Binding-site contacts:
Ligand atom O43 contacts residue ARG683 of chain 1.A at 3.6 Å (salt-bridge).
Ligand atom O42 contacts residue GLY706 of chain 1.A at 3.8 Å.
Ligand atom CFY contacts residue TRP678 of chain 1.A at 3.6 Å (hydrophobic).
Ligand atom OET contacts residue ARG683 of chain 1.A at 2.6 Å (salt-bridge).
Ligand atom CGG contacts residue TRP678 of chain 1.A at 3.4 Å (hydrophobic).
Ligand atom P40 contacts residue ARG683 of chain 1.A at 3.8 Å.
Ligand atom CG7 contacts residue GLY708 of chain 1.A at 3.8 Å.
Ligand atom CGI contacts residue TRP678 of chain 1.A at 3.4 Å (hydrophobic).
Ligand atom O41 contacts residue GLY706 of chain 1.A at 2.9 Å (h-bond).
Ligand atom CGC contacts residue GLY708 of chain 1.A at 3.8 Å.
Ligand atom C27 contacts residue PHE661 of chain 1.A at 3.8 Å (hydrophobic).
Ligand atom C13 contacts residue LEU680 of chain 1.A at 3.3 Å (hydrophobic).
Ligand atom C38 contacts residue GLY706 of chain 1.A at 3.2 Å.
Ligand atom CGB contacts residue GLY708 of chain 1.A at 3.8 Å.
Ligand atom O41 contacts residue PRO705 of chain 1.A at 3.7 Å.
Ligand atom CGR contacts residue TRP678 of chain 1.A at 3.4 Å (hydrophobic).
Ligand atom CEV contacts residue LYS734 of chain 1.A at 3.5 Å.
Ligand atom C11 contacts residue LEU680 of chain 1.A at 3.8 Å (hydrophobic).
Ligand atom CFB contacts residue THR732 of chain 1.A at 3.5 Å.
Ligand atom CFX contacts residue TRP678 of chain 1.A at 3.6 Å (hydrophobic).
Ligand atom O31 contacts residue PHE707 of chain 1.A at 3.5 Å (h-bond).
Ligand atom O31 contacts residue GLY706 of chain 1.A at 3.4 Å.
Ligand atom O15 contacts residue LYS682 of chain 1.A at 3.5 Å.
Ligand atom CGE contacts residue TRP678 of chain 1.A at 3.6 Å (hydrophobic).
Ligand atom C34 contacts residue GLY706 of chain 1.A at 3.3 Å.
Ligand atom O54 contacts residue PRO705 of chain 1.A at 3.7 Å.
Ligand atom OES contacts residue ARG683 of chain 1.A at 2.9 Å (salt-bridge).
Ligand atom O41 contacts residue ARG683 of chain 1.A at 2.8 Å (salt-bridge).
Ligand atom C44 contacts residue ARG683 of chain 1.A at 3.7 Å.
Ligand atom OG8 contacts residue PHE707 of chain 1.A at 3.5 Å.
Ligand atom OG8 contacts residue GLY708 of chain 1.A at 3.2 Å (h-bond).
Ligand atom OF5 contacts residue LYS734 of chain 1.A at 3.6 Å.
Ligand atom P40 contacts residue GLY706 of chain 1.A at 3.7 Å.
Ligand atom C20 contacts residue LEU680 of chain 1.A at 3.4 Å (hydrophobic).
Ligand atom C53 contacts residue PRO705 of chain 1.A at 3.7 Å (hydrophobic).
Ligand atom C35 contacts residue LYS734 of chain 1.A at 3.8 Å.
Ligand atom CER contacts residue ARG683 of chain 1.A at 2.9 Å.
Ligand atom C33 contacts residue GLY706 of chain 1.A at 3.0 Å.
Ligand atom OG8 contacts residue LYS734 of chain 1.A at 2.8 Å.
Ligand atom O55 contacts residue LYS734 of chain 1.A at 3.8 Å.

Sequence of chain 1.A:
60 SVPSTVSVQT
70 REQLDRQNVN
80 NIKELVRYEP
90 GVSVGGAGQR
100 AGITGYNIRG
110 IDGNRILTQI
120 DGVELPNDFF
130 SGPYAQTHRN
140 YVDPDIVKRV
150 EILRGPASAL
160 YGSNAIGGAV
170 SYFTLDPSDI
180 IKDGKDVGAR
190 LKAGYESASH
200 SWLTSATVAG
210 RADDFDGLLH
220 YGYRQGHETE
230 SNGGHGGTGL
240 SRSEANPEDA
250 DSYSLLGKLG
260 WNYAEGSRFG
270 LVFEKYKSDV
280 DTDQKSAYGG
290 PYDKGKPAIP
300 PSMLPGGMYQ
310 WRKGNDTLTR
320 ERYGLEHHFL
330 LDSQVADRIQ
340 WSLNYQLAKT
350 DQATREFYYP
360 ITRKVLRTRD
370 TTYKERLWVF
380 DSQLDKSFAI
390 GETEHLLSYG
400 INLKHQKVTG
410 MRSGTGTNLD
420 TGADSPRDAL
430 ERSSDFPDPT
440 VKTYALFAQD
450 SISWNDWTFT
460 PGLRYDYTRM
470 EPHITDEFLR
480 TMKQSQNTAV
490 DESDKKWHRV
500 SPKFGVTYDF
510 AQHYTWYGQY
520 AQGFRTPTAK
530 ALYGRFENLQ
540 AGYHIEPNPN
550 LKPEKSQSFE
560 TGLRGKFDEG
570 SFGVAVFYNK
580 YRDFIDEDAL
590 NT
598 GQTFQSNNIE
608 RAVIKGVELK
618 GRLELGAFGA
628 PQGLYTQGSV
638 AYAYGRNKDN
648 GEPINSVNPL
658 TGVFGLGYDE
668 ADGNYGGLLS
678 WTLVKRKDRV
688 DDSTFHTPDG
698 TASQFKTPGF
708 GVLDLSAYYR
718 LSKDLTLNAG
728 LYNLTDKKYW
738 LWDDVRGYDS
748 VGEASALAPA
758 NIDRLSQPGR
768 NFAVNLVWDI

A protein and the small-molecule ligand that binds it are described below.
Small molecule (SMILES): CCCCCCCCCCCCCC(=O)O[C@@H](CCCCCCCCCCC)CC(=O)O[C@H]1[C@@H](NC(=O)C[C@@H](CCCCCCCCCCC)OC(=O)CCCCCCCCCCC)[C@@H](OC[C@H]2O[C@@H](OP(=O)(O)O)[C@@H](NC(=O)C[C@H](O)CCCCCCCCCCC)[C@@H](OC(=O)C[C@H](O)CCCCCCCCCCC)[C@H]2O)O[C@H](CO[C@]2(C(=O)O)C[C@@H](O)[C@H](O)[C@H]([C@H](O)CO)O2)[C@H]1OP(=O)(O)O